This small molecule binds to this protein.
Small molecule (SMILES): Cc1nc2ccc(C(=O)NCC(C)C)cc2n2c(-c3cc(OC(C)(C)C)ccc3Cl)nnc12

Sequence of chain 1.D:
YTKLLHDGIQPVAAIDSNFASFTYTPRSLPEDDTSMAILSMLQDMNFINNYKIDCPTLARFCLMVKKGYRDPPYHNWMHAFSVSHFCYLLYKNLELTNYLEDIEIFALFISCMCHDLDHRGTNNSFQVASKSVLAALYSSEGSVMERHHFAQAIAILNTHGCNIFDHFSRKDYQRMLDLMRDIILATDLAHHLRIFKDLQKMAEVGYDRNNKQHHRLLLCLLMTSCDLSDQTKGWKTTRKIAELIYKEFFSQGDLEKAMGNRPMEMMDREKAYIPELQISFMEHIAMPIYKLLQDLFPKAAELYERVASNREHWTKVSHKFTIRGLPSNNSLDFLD

Binding-site contacts:
Ligand atom C8 contacts residue PHE287 of chain 1.D at 3.3 Å (hydrophobic).
Ligand atom C9 contacts residue PHE287 of chain 1.D at 3.4 Å (hydrophobic).
Ligand atom CL4 contacts residue ILE251 of chain 1.D at 3.6 Å.
Ligand atom C28 contacts residue MET272 of chain 1.D at 3.7 Å (hydrophobic).
Ligand atom CL4 contacts residue HIS81 of chain 1.D at 3.4 Å.
Ligand atom C6 contacts residue MET272 of chain 1.D at 3.7 Å (hydrophobic).
Ligand atom C33 contacts residue ASP233 of chain 1.D at 3.4 Å.
Ligand atom N15 contacts residue PHE287 of chain 1.D at 3.7 Å.
Ligand atom O29 contacts residue LEU195 of chain 1.D at 3.3 Å.
Ligand atom N13 contacts residue ILE291 of chain 1.D at 3.8 Å.
Ligand atom N10 contacts residue PHE287 of chain 1.D at 3.6 Å.
Ligand atom C27 contacts residue MET270 of chain 1.D at 3.9 Å (hydrophobic).
Ligand atom N10 contacts residue ILE251 of chain 1.D at 3.9 Å.
Ligand atom C1 contacts residue PHE287 of chain 1.D at 3.7 Å (hydrophobic).
Ligand atom N15 contacts residue ILE251 of chain 1.D at 3.7 Å.
Ligand atom C20 contacts residue LEU195 of chain 1.D at 3.9 Å (hydrophobic).
Ligand atom C32 contacts residue THR193 of chain 1.D at 3.6 Å.
Ligand atom N13 contacts residue LEU195 of chain 1.D at 3.7 Å.
Ligand atom C2 contacts residue PHE287 of chain 1.D at 3.5 Å (hydrophobic).
Ligand atom C11 contacts residue MET272 of chain 1.D at 3.6 Å (hydrophobic).
Ligand atom C3 contacts residue PHE287 of chain 1.D at 3.7 Å (hydrophobic).
Ligand atom N16 contacts residue LEU234 of chain 1.D at 3.4 Å.
Ligand atom C21 contacts residue THR193 of chain 1.D at 3.9 Å.
Ligand atom C12 contacts residue PHE287 of chain 1.D at 3.4 Å (hydrophobic).
Ligand atom C8 contacts residue ILE251 of chain 1.D at 3.9 Å (hydrophobic).
Ligand atom N15 contacts residue LEU234 of chain 1.D at 3.9 Å.
Ligand atom C26 contacts residue MET270 of chain 1.D at 3.9 Å (hydrophobic).
Ligand atom C31 contacts residue LEU234 of chain 1.D at 3.7 Å (hydrophobic).
Ligand atom C25 contacts residue LEU195 of chain 1.D at 3.5 Å (hydrophobic).
Ligand atom O14 contacts residue LEU195 of chain 1.D at 3.4 Å.
Ligand atom C32 contacts residue LEU195 of chain 1.D at 3.6 Å (hydrophobic).
Ligand atom O14 contacts residue MET272 of chain 1.D at 3.6 Å.
Ligand atom C33 contacts residue THR193 of chain 1.D at 3.5 Å.
Ligand atom C12 contacts residue GLN237 of chain 1.D at 3.7 Å.
Ligand atom N7 contacts residue PHE287 of chain 1.D at 3.5 Å.
Ligand atom C17 contacts residue LEU234 of chain 1.D at 3.8 Å (hydrophobic).
Ligand atom C19 contacts residue LEU234 of chain 1.D at 3.7 Å (hydrophobic).
Ligand atom C32 contacts residue HIS198 of chain 1.D at 3.8 Å.
Ligand atom C9 contacts residue ILE251 of chain 1.D at 3.6 Å (hydrophobic).
Ligand atom C11 contacts residue LEU195 of chain 1.D at 3.6 Å (hydrophobic).